Binding-site contacts:
Ligand atom OXT contacts residue THR74 of chain 2.A at 3.5 Å (h-bond).
Ligand atom OXT contacts residue GLY76 of chain 2.A at 3.4 Å.
Ligand atom O contacts residue SER75 of chain 2.A at 3.4 Å (h-bond).
Ligand atom CE2 contacts residue MET125 of chain 2.A at 3.8 Å (hydrophobic).
Ligand atom O contacts residue THR78 of chain 2.A at 3.8 Å.
Ligand atom C contacts residue THR78 of chain 2.A at 3.6 Å.
Ligand atom C contacts residue GLY76 of chain 2.A at 3.8 Å.
Ligand atom O contacts residue GLN224 of chain 2.A at 3.8 Å.
Ligand atom CE2 contacts residue PHE148 of chain 2.A at 3.8 Å (hydrophobic).
Ligand atom OD2 contacts residue LYS218 of chain 2.A at 3.4 Å (salt-bridge).
Ligand atom O contacts residue MET125 of chain 2.A at 3.4 Å.
Ligand atom CA contacts residue SER75 of chain 2.A at 3.4 Å.
Ligand atom CB contacts residue SER75 of chain 2.A at 3.5 Å.
Ligand atom CG2 contacts residue LLP47 of chain 2.A at 3.9 Å.
Ligand atom CE1 contacts residue MET125 of chain 2.A at 3.6 Å (hydrophobic).
Ligand atom CE1 contacts residue ALA228 of chain 2.A at 3.5 Å (hydrophobic).
Ligand atom CD1 contacts residue ALA228 of chain 2.A at 3.2 Å (hydrophobic).
Ligand atom OD2 contacts residue GLY124 of chain 2.A at 3.8 Å.
Ligand atom CG2 contacts residue GLN147 of chain 2.A at 3.8 Å.
Ligand atom OXT contacts residue THR78 of chain 2.A at 3.0 Å (h-bond).
Ligand atom O contacts residue GLN147 of chain 2.A at 2.8 Å (h-bond).
Ligand atom CG2 contacts residue THR182 of chain 2.A at 3.8 Å.
Ligand atom O contacts residue THR74 of chain 2.A at 2.8 Å (h-bond).
Ligand atom C contacts residue GLN147 of chain 2.A at 3.6 Å.
Ligand atom OD2 contacts residue MET125 of chain 2.A at 2.9 Å (h-bond).
Ligand atom O contacts residue GLY225 of chain 2.A at 2.8 Å (h-bond).
Ligand atom CB contacts residue GLY227 of chain 2.A at 3.4 Å.
Ligand atom CG contacts residue MET125 of chain 2.A at 3.7 Å (hydrophobic).
Ligand atom CG contacts residue LYS218 of chain 2.A at 3.5 Å.
Ligand atom OD1 contacts residue LYS218 of chain 2.A at 2.9 Å (salt-bridge).
Ligand atom C contacts residue GLY76 of chain 2.A at 3.7 Å.
Ligand atom CG1 contacts residue GLY225 of chain 2.A at 3.5 Å.
Ligand atom CD1 contacts residue ALA228 of chain 2.A at 3.7 Å (hydrophobic).
Ligand atom OXT contacts residue ASN77 of chain 2.A at 3.2 Å (h-bond).
Ligand atom CB contacts residue MET125 of chain 2.A at 3.9 Å (hydrophobic).
Ligand atom C contacts residue THR74 of chain 2.A at 3.5 Å.
Ligand atom OG contacts residue SER75 of chain 2.A at 2.8 Å (h-bond).
Ligand atom N contacts residue GLY76 of chain 2.A at 3.8 Å.
Ligand atom CZ contacts residue MET125 of chain 2.A at 3.6 Å (hydrophobic).
Ligand atom CG contacts residue ALA228 of chain 2.A at 3.9 Å (hydrophobic).

This protein binds this small molecule.
Small molecule (SMILES): CC[C@H](C)[C@H](NC(=O)[C@H](CO)NC(=O)[C@H](Cc1ccccc1)NC(=O)[C@@H](N)CC(=O)O)C(=O)O

Sequence of chain 2.A:
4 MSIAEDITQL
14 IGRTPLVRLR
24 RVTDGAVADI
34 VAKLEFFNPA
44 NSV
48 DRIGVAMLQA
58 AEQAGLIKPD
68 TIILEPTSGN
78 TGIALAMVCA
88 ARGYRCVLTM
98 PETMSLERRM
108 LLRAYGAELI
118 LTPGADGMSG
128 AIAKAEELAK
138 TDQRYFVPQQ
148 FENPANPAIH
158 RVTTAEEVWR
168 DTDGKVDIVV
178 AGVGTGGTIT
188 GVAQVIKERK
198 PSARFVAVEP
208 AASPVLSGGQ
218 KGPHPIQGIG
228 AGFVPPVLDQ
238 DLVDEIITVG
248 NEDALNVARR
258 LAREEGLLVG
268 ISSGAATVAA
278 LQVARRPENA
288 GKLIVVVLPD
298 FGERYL